This protein binds this small molecule.
Small molecule (SMILES): Nc1ncnc2c1ncn2[C@@H]1O[C@H](COP(=O)(O)OP(=O)(O)OP(O)(O)=S)[C@@H](O)[C@H]1O

Sequence of chain 1.A:
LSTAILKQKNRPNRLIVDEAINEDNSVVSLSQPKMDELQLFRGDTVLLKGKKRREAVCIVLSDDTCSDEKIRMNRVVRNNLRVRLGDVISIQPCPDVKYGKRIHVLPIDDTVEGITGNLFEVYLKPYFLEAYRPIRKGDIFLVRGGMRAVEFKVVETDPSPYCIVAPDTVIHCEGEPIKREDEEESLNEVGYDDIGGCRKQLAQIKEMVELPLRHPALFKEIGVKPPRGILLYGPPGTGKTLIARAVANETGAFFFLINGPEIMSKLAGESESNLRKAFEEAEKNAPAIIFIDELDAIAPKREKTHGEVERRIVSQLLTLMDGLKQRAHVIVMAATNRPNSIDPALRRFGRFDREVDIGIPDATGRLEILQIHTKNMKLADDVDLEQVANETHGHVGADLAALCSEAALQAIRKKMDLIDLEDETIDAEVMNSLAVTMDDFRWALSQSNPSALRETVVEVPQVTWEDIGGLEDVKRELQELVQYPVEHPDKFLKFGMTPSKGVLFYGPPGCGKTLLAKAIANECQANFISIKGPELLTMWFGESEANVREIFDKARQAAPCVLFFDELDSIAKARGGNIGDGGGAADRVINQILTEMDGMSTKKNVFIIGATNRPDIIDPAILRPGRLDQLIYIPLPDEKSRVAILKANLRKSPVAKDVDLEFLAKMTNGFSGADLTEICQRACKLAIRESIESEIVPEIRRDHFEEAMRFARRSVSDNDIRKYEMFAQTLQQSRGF

Binding-site contacts:
Ligand atom N7 contacts residue LEU268 of chain 1.B at 3.3 Å.
Ligand atom C1' contacts residue GLY423 of chain 1.B at 3.7 Å.
Ligand atom C5 contacts residue LEU268 of chain 1.B at 3.2 Å (hydrophobic).
Ligand atom C4 contacts residue LEU268 of chain 1.B at 3.3 Å (hydrophobic).
Ligand atom O1B contacts residue MG1 of chain 1.M at 1.0 Å.
Ligand atom O2G contacts residue PRO262 of chain 1.B at 3.8 Å.
Ligand atom C2' contacts residue LEU268 of chain 1.B at 3.8 Å (hydrophobic).
Ligand atom O1A contacts residue GLY265 of chain 1.B at 3.4 Å.
Ligand atom O1A contacts residue THR267 of chain 1.B at 3.2 Å (h-bond).
Ligand atom O3B contacts residue LYS266 of chain 1.B at 3.3 Å (salt-bridge).
Ligand atom O3G contacts residue MG1 of chain 1.M at 3.6 Å.
Ligand atom N6 contacts residue GLY222 of chain 1.B at 3.4 Å (h-bond).
Ligand atom O2A contacts residue THR264 of chain 1.B at 3.5 Å (h-bond).
Ligand atom O4' contacts residue ALA424 of chain 1.B at 3.5 Å.
Ligand atom C2 contacts residue ILE398 of chain 1.B at 3.5 Å (hydrophobic).
Ligand atom C8 contacts residue LEU268 of chain 1.B at 3.3 Å (hydrophobic).
Ligand atom O2A contacts residue GLY263 of chain 1.B at 3.2 Å.
Ligand atom C8 contacts residue GLY265 of chain 1.B at 3.7 Å.
Ligand atom O4' contacts residue GLY423 of chain 1.B at 3.5 Å (h-bond).
Ligand atom O3B contacts residue MG1 of chain 1.M at 3.4 Å.
Ligand atom O2B contacts residue THR267 of chain 1.B at 3.8 Å.
Ligand atom O2B contacts residue MG1 of chain 1.M at 3.4 Å.
Ligand atom O3B contacts residue GLY263 of chain 1.B at 3.7 Å.
Ligand atom O2G contacts residue GLY263 of chain 1.B at 3.8 Å.
Ligand atom N1 contacts residue ILE395 of chain 1.B at 3.8 Å.
Ligand atom S1G contacts residue ASN363 of chain 1.B at 3.6 Å.
Ligand atom O1B contacts residue THR267 of chain 1.B at 2.9 Å (h-bond).
Ligand atom N7 contacts residue GLY265 of chain 1.B at 3.6 Å.
Ligand atom O1A contacts residue LYS266 of chain 1.B at 3.6 Å (salt-bridge).
Ligand atom C2 contacts residue ASP220 of chain 1.B at 3.8 Å.
Ligand atom O2B contacts residue LYS266 of chain 1.B at 2.9 Å (salt-bridge).
Ligand atom N3 contacts residue HIS399 of chain 1.B at 3.7 Å.
Ligand atom O2A contacts residue GLY265 of chain 1.B at 2.8 Å (h-bond).
Ligand atom N9 contacts residue LEU268 of chain 1.B at 3.3 Å.
Ligand atom PB contacts residue LYS266 of chain 1.B at 3.7 Å.
Ligand atom N7 contacts residue THR264 of chain 1.B at 3.2 Å (h-bond).
Ligand atom O3A contacts residue MG1 of chain 1.M at 3.4 Å.
Ligand atom N1 contacts residue ASP220 of chain 1.B at 3.5 Å (salt-bridge).
Ligand atom PB contacts residue MG1 of chain 1.M at 2.5 Å.
Ligand atom N9 contacts residue GLY423 of chain 1.B at 3.7 Å.

Sequence of chain 1.B:
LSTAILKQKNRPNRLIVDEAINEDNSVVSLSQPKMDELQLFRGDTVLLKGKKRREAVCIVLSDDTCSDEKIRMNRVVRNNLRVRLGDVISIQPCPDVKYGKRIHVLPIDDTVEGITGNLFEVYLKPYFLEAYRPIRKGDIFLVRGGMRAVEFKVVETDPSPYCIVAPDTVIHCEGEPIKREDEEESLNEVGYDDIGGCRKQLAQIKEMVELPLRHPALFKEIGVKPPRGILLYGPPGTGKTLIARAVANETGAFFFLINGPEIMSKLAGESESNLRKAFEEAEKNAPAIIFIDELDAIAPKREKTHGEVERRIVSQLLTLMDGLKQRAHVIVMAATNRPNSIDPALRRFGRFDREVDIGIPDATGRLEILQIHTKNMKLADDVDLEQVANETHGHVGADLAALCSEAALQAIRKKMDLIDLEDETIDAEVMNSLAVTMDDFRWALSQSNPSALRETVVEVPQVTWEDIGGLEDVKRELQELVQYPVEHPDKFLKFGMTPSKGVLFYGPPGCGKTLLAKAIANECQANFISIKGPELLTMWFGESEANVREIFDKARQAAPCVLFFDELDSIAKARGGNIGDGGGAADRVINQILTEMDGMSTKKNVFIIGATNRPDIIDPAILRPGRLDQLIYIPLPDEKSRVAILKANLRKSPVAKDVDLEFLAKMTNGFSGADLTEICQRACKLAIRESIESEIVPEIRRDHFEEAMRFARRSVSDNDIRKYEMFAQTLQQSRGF